Sequence of chain 1.C:
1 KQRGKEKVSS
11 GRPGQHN

Binding-site contacts:
Ligand atom C6 contacts residue VAL8 of chain 1.C at 3.8 Å (hydrophobic).
Ligand atom O3 contacts residue SER9 of chain 1.C at 3.4 Å (h-bond).
Ligand atom N2 contacts residue TYR248 of chain 1.A at 4.3 Å.
Ligand atom O7 contacts residue HIS199 of chain 1.A at 3.4 Å.
Ligand atom N2 contacts residue SER9 of chain 1.C at 2.9 Å (h-bond).
Ligand atom O6 contacts residue SER9 of chain 1.C at 3.8 Å.
Ligand atom C5 contacts residue ASN224 of chain 1.A at 3.6 Å.
Ligand atom C6 contacts residue LYS7 of chain 1.C at 4.4 Å.
Ligand atom C1 contacts residue ASN224 of chain 1.A at 1.4 Å.
Ligand atom C4 contacts residue SER10 of chain 1.C at 3.6 Å.
Ligand atom C7 contacts residue ASN224 of chain 1.A at 3.1 Å.
Ligand atom C8 contacts residue PHE221 of chain 1.A at 4.0 Å (hydrophobic).
Ligand atom O6 contacts residue VAL8 of chain 1.C at 2.5 Å (h-bond).
Ligand atom C8 contacts residue GLY223 of chain 1.A at 4.0 Å.
Ligand atom O4 contacts residue SER10 of chain 1.C at 4.2 Å.
Ligand atom N2 contacts residue ASP245 of chain 1.A at 4.4 Å.
Ligand atom O6 contacts residue LYS7 of chain 1.C at 4.3 Å.
Ligand atom C2 contacts residue SER10 of chain 1.C at 4.3 Å.
Ligand atom C7 contacts residue ASP245 of chain 1.A at 4.3 Å.
Ligand atom C3 contacts residue SER10 of chain 1.C at 4.1 Å.
Ligand atom C3 contacts residue SER9 of chain 1.C at 3.5 Å.
Ligand atom C4 contacts residue ASN224 of chain 1.A at 4.2 Å.
Ligand atom C3 contacts residue TYR248 of chain 1.A at 4.2 Å (hydrophobic).
Ligand atom C8 contacts residue SER9 of chain 1.C at 3.7 Å.
Ligand atom C2 contacts residue ASN224 of chain 1.A at 2.4 Å.
Ligand atom C8 contacts residue HIS199 of chain 1.A at 3.9 Å.
Ligand atom C1 contacts residue TYR248 of chain 1.A at 3.8 Å (hydrophobic).
Ligand atom O6 contacts residue SER10 of chain 1.C at 3.5 Å (h-bond).
Ligand atom N2 contacts residue ASN224 of chain 1.A at 2.9 Å (h-bond).
Ligand atom C8 contacts residue ASP245 of chain 1.A at 3.3 Å.
Ligand atom O3 contacts residue SER10 of chain 1.C at 3.8 Å.
Ligand atom O5 contacts residue SER10 of chain 1.C at 4.2 Å.
Ligand atom O5 contacts residue ASN224 of chain 1.A at 2.4 Å (h-bond).
Ligand atom C2 contacts residue SER9 of chain 1.C at 3.8 Å.
Ligand atom O7 contacts residue ARG200 of chain 1.A at 3.5 Å.
Ligand atom C3 contacts residue ASN224 of chain 1.A at 3.8 Å.
Ligand atom O7 contacts residue ASN224 of chain 1.A at 2.7 Å (h-bond).
Ligand atom C8 contacts residue ASN224 of chain 1.A at 4.4 Å.
Ligand atom C7 contacts residue SER9 of chain 1.C at 3.7 Å.
Ligand atom C7 contacts residue HIS199 of chain 1.A at 4.0 Å.

The protein below binds the small molecule below.
Small molecule (SMILES): CC(=O)N[C@H]1[C@H](O[C@H]2[C@H](O)[C@@H](NC(C)=O)CO[C@@H]2CO)O[C@H](CO)[C@@H](O)[C@@H]1O

Sequence of chain 1.A:
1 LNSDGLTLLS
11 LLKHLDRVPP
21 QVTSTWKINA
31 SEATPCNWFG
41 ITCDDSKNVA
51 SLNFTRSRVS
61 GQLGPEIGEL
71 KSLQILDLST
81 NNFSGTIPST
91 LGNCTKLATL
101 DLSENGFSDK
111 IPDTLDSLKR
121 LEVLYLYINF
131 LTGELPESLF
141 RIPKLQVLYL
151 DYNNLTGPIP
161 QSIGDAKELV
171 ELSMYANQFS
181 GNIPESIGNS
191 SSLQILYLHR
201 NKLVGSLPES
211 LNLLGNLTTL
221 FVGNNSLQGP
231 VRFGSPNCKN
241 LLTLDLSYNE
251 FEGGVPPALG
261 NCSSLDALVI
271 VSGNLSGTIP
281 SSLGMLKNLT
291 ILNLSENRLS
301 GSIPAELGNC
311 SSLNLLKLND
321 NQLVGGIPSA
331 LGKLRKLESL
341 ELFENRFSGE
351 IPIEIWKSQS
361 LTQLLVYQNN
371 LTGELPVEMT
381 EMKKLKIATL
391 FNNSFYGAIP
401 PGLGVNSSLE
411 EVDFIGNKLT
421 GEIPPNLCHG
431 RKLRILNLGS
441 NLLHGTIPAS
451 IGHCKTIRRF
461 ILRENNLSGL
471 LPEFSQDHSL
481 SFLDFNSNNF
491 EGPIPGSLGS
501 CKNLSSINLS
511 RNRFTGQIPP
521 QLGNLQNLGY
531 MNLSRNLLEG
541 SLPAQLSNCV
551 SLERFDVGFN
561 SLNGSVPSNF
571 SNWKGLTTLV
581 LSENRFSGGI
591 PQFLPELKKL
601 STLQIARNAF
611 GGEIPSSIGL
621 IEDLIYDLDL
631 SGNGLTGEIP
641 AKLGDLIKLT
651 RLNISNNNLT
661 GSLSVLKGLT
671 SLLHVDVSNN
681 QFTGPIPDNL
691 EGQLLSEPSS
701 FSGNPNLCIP